Sequence of chain 2.A:
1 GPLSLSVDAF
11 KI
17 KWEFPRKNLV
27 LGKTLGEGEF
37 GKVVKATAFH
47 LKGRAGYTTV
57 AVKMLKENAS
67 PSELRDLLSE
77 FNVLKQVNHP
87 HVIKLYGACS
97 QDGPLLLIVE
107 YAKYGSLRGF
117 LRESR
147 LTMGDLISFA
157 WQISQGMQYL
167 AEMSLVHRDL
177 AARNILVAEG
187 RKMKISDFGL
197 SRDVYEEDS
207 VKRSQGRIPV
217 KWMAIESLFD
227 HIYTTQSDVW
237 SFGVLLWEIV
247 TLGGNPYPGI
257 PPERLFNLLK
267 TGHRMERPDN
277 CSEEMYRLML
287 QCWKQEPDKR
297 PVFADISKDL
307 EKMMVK

The protein below binds the small molecule below.
Small molecule (SMILES): Cc1ccc(-c2nn(C(C)(C)C)c3ncnc(N)c23)cc1

Binding-site contacts:
Ligand atom N8 contacts residue LEU182 of chain 2.A at 4.0 Å.
Ligand atom C24 contacts residue VAL105 of chain 2.A at 3.6 Å (hydrophobic).
Ligand atom N10 contacts residue LEU182 of chain 2.A at 3.7 Å.
Ligand atom C37 contacts residue GLY32 of chain 2.A at 3.8 Å.
Ligand atom C16 contacts residue VAL39 of chain 2.A at 3.9 Å (hydrophobic).
Ligand atom C13 contacts residue ASP193 of chain 2.A at 3.6 Å.
Ligand atom N10 contacts residue ALA57 of chain 2.A at 3.2 Å.
Ligand atom C13 contacts residue GLU76 of chain 2.A at 3.9 Å.
Ligand atom N1 contacts residue LEU182 of chain 2.A at 3.6 Å.
Ligand atom C12 contacts residue ASP193 of chain 2.A at 3.5 Å.
Ligand atom C15 contacts residue LYS59 of chain 2.A at 3.8 Å.
Ligand atom C11 contacts residue VAL39 of chain 2.A at 4.0 Å (hydrophobic).
Ligand atom N7 contacts residue ALA57 of chain 2.A at 3.7 Å.
Ligand atom C16 contacts residue VAL105 of chain 2.A at 3.6 Å (hydrophobic).
Ligand atom C29 contacts residue SER112 of chain 2.A at 3.7 Å.
Ligand atom C4 contacts residue LEU182 of chain 2.A at 3.3 Å (hydrophobic).
Ligand atom C2 contacts residue ALA108 of chain 2.A at 3.3 Å (hydrophobic).
Ligand atom C24 contacts residue LYS59 of chain 2.A at 4.0 Å.
Ligand atom N7 contacts residue ALA108 of chain 2.A at 3.1 Å (h-bond).
Ligand atom C5 contacts residue LEU182 of chain 2.A at 3.6 Å (hydrophobic).
Ligand atom N3 contacts residue LEU182 of chain 2.A at 3.6 Å.
Ligand atom C14 contacts residue LYS59 of chain 2.A at 3.7 Å.
Ligand atom C12 contacts residue SER192 of chain 2.A at 3.2 Å.
Ligand atom N8 contacts residue VAL39 of chain 2.A at 3.7 Å.
Ligand atom N10 contacts residue GLU106 of chain 2.A at 2.9 Å (salt-bridge).
Ligand atom C24 contacts residue GLU76 of chain 2.A at 3.7 Å.
Ligand atom C15 contacts residue VAL105 of chain 2.A at 3.2 Å (hydrophobic).
Ligand atom C9 contacts residue VAL39 of chain 2.A at 4.0 Å (hydrophobic).
Ligand atom C6 contacts residue LEU182 of chain 2.A at 3.6 Å (hydrophobic).
Ligand atom C13 contacts residue LYS59 of chain 2.A at 3.6 Å.
Ligand atom C37 contacts residue LEU31 of chain 2.A at 3.6 Å (hydrophobic).
Ligand atom N10 contacts residue VAL105 of chain 2.A at 3.4 Å.
Ligand atom C29 contacts residue LEU182 of chain 2.A at 3.6 Å (hydrophobic).
Ligand atom C2 contacts residue LEU182 of chain 2.A at 4.0 Å (hydrophobic).
Ligand atom C13 contacts residue SER192 of chain 2.A at 3.6 Å.
Ligand atom C6 contacts residue ALA57 of chain 2.A at 3.4 Å (hydrophobic).
Ligand atom C9 contacts residue LEU182 of chain 2.A at 3.9 Å (hydrophobic).
Ligand atom C6 contacts residue GLU106 of chain 2.A at 4.0 Å.
Ligand atom C14 contacts residue VAL105 of chain 2.A at 3.8 Å (hydrophobic).
Ligand atom C24 contacts residue LEU80 of chain 2.A at 4.0 Å (hydrophobic).